Sequence of chain 1.D:
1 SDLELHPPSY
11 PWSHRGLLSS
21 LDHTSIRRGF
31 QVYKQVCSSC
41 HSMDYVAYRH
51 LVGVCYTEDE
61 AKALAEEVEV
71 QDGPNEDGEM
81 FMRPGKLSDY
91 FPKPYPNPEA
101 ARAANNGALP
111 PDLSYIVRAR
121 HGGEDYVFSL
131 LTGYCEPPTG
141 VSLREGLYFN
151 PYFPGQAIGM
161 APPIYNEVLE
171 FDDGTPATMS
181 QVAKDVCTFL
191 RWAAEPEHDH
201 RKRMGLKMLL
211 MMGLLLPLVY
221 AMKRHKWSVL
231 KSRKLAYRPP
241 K

The protein below binds the small molecule below.
Small molecule (SMILES): CCCCCCO[C@@H]1O[C@H](CO)[C@@H](O)[C@H](O)[C@H]1O

Binding-site contacts:
Ligand atom C5' contacts residue GLU136 of chain 1.D at 4.0 Å.
Ligand atom C2' contacts residue LEU147 of chain 1.D at 3.1 Å (hydrophobic).
Ligand atom C3 contacts residue GLY146 of chain 1.D at 4.4 Å.
Ligand atom C5' contacts residue PRO137 of chain 1.D at 4.5 Å (hydrophobic).
Ligand atom C4 contacts residue GLU145 of chain 1.D at 4.3 Å.
Ligand atom C2 contacts residue GLY146 of chain 1.D at 4.0 Å.
Ligand atom C5 contacts residue TYR148 of chain 1.D at 4.0 Å (hydrophobic).
Ligand atom C6' contacts residue CYS135 of chain 1.D at 3.3 Å (hydrophobic).
Ligand atom O1 contacts residue LEU147 of chain 1.D at 4.0 Å.
Ligand atom O2 contacts residue GLU145 of chain 1.D at 4.0 Å.
Ligand atom C1' contacts residue LEU147 of chain 1.D at 3.6 Å (hydrophobic).
Ligand atom C4 contacts residue GLY146 of chain 1.D at 3.8 Å.
Ligand atom C1' contacts residue TYR148 of chain 1.D at 4.3 Å (hydrophobic).
Ligand atom C2 contacts residue GLU145 of chain 1.D at 3.7 Å.
Ligand atom C4' contacts residue TYR148 of chain 1.D at 4.3 Å (hydrophobic).
Ligand atom C4' contacts residue GLU136 of chain 1.D at 4.4 Å.
Ligand atom C5' contacts residue CYS135 of chain 1.D at 4.4 Å (hydrophobic).
Ligand atom C3 contacts residue GLU145 of chain 1.D at 4.0 Å.
Ligand atom O3 contacts residue GLU145 of chain 1.D at 3.0 Å.
Ligand atom C6' contacts residue TYR148 of chain 1.D at 4.1 Å (hydrophobic).
Ligand atom C6 contacts residue TYR148 of chain 1.D at 3.0 Å (hydrophobic).
Ligand atom C4' contacts residue PRO137 of chain 1.D at 3.8 Å (hydrophobic).
Ligand atom C6' contacts residue GLU136 of chain 1.D at 4.4 Å.
Ligand atom C5' contacts residue PHE149 of chain 1.D at 4.2 Å (hydrophobic).
Ligand atom C4' contacts residue PHE149 of chain 1.D at 4.0 Å (hydrophobic).
Ligand atom O5 contacts residue TYR148 of chain 1.D at 3.9 Å.
Ligand atom C6' contacts residue PHE149 of chain 1.D at 3.4 Å (hydrophobic).
Ligand atom C6 contacts residue GLY146 of chain 1.D at 4.3 Å.
Ligand atom O6 contacts residue TYR148 of chain 1.D at 3.8 Å.
Ligand atom C2' contacts residue TYR148 of chain 1.D at 4.5 Å (hydrophobic).
Ligand atom C5' contacts residue TYR148 of chain 1.D at 4.2 Å (hydrophobic).
Ligand atom C3' contacts residue LEU147 of chain 1.D at 4.4 Å (hydrophobic).
Ligand atom C1 contacts residue GLY146 of chain 1.D at 4.3 Å.
Ligand atom C5 contacts residue GLY146 of chain 1.D at 4.1 Å.
Ligand atom O5 contacts residue GLY146 of chain 1.D at 3.7 Å.